Sequence of chain 2.B:
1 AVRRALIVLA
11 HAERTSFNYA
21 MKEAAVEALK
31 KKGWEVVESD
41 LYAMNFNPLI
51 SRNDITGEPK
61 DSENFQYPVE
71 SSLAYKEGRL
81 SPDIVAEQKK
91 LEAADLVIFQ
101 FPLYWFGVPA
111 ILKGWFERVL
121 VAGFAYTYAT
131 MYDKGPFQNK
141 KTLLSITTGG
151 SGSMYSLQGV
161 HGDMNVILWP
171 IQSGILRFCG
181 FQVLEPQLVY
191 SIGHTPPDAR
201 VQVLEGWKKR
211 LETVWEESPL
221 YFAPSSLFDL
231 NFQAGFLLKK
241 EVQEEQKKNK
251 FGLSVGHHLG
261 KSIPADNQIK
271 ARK

Binding-site contacts:
Ligand atom O11 contacts residue TYR128 of chain 2.B at 3.4 Å (h-bond).
Ligand atom NB contacts residue TYR128 of chain 2.B at 3.2 Å (h-bond).
Ligand atom CC2 contacts residue TYR128 of chain 2.B at 3.6 Å (hydrophobic).
Ligand atom C3 contacts residue LEU230 of chain 2.B at 3.1 Å (hydrophobic).
Ligand atom CD4 contacts residue GLY193 of chain 1.B at 3.7 Å.
Ligand atom CB5 contacts residue TYR128 of chain 2.B at 3.3 Å (hydrophobic).
Ligand atom NC3 contacts residue DQN1 of chain 1.H at 3.3 Å.
Ligand atom O4 contacts residue LEU230 of chain 2.B at 3.7 Å.
Ligand atom O1D contacts residue PRO68 of chain 2.B at 3.5 Å.
Ligand atom C5 contacts residue LEU230 of chain 2.B at 3.5 Å (hydrophobic).
Ligand atom CC4 contacts residue TYR128 of chain 2.B at 3.7 Å (hydrophobic).
Ligand atom CC4 contacts residue GLY149 of chain 1.B at 3.6 Å.
Ligand atom O1B contacts residue HIS194 of chain 1.B at 3.6 Å.
Ligand atom NC3 contacts residue TYR128 of chain 2.B at 3.6 Å.
Ligand atom CB3 contacts residue PHE232 of chain 2.B at 3.7 Å (hydrophobic).
Ligand atom O3A contacts residue PHE232 of chain 2.B at 3.0 Å.
Ligand atom CB4 contacts residue PHE236 of chain 2.B at 3.6 Å (hydrophobic).
Ligand atom NB contacts residue PHE236 of chain 2.B at 3.5 Å.
Ligand atom C11 contacts residue LEU230 of chain 2.B at 3.4 Å (hydrophobic).
Ligand atom NC3 contacts residue GLY149 of chain 1.B at 3.3 Å.
Ligand atom C9 contacts residue ALA129 of chain 2.B at 3.6 Å (hydrophobic).
Ligand atom CB4 contacts residue TYR128 of chain 2.B at 3.5 Å (hydrophobic).
Ligand atom CC6 contacts residue TYR128 of chain 2.B at 3.5 Å (hydrophobic).
Ligand atom O11 contacts residue ALA129 of chain 2.B at 3.4 Å.
Ligand atom CC2 contacts residue DQN1 of chain 1.H at 3.5 Å.
Ligand atom O1A contacts residue ASN231 of chain 2.B at 3.4 Å.
Ligand atom O3D contacts residue PRO68 of chain 2.B at 3.4 Å.
Ligand atom C10 contacts residue LEU230 of chain 2.B at 3.5 Å (hydrophobic).
Ligand atom CL contacts residue GLY150 of chain 1.B at 3.8 Å.
Ligand atom O1D contacts residue TYR128 of chain 2.B at 3.6 Å.
Ligand atom CL contacts residue DQN1 of chain 1.H at 3.0 Å.
Ligand atom NC1 contacts residue TYR128 of chain 2.B at 3.6 Å.
Ligand atom O2D contacts residue FAD1 of chain 1.F at 2.8 Å (h-bond).
Ligand atom O1A contacts residue PHE232 of chain 2.B at 2.9 Å (h-bond).
Ligand atom SD contacts residue FAD1 of chain 1.F at 3.7 Å.
Ligand atom NC5 contacts residue TYR128 of chain 2.B at 3.6 Å.
Ligand atom C12 contacts residue LEU230 of chain 2.B at 3.2 Å (hydrophobic).
Ligand atom O3D contacts residue FAD1 of chain 1.F at 3.4 Å (h-bond).
Ligand atom NC contacts residue TYR128 of chain 2.B at 3.8 Å.
Ligand atom C4 contacts residue LEU230 of chain 2.B at 3.1 Å (hydrophobic).

Sequence of chain 1.B:
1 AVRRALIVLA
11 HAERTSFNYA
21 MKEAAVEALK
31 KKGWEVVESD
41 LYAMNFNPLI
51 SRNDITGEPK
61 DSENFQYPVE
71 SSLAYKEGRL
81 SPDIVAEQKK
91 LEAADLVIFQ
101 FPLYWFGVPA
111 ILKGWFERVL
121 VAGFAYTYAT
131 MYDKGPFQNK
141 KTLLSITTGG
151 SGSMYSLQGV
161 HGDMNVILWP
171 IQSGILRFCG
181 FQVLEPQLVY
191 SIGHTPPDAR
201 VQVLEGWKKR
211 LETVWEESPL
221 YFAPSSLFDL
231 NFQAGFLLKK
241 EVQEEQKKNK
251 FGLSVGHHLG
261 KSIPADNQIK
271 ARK

This protein binds this small molecule.
Small molecule (SMILES): Nc1c(S(=O)(=O)O)cc(Nc2ccc(Nc3nc(Cl)nc(Nc4ccccc4S(=O)(=O)O)n3)c(S(=O)(=O)O)c2)c2c1C(=O)c1ccccc1C2=O